Sequence of chain 1.C:
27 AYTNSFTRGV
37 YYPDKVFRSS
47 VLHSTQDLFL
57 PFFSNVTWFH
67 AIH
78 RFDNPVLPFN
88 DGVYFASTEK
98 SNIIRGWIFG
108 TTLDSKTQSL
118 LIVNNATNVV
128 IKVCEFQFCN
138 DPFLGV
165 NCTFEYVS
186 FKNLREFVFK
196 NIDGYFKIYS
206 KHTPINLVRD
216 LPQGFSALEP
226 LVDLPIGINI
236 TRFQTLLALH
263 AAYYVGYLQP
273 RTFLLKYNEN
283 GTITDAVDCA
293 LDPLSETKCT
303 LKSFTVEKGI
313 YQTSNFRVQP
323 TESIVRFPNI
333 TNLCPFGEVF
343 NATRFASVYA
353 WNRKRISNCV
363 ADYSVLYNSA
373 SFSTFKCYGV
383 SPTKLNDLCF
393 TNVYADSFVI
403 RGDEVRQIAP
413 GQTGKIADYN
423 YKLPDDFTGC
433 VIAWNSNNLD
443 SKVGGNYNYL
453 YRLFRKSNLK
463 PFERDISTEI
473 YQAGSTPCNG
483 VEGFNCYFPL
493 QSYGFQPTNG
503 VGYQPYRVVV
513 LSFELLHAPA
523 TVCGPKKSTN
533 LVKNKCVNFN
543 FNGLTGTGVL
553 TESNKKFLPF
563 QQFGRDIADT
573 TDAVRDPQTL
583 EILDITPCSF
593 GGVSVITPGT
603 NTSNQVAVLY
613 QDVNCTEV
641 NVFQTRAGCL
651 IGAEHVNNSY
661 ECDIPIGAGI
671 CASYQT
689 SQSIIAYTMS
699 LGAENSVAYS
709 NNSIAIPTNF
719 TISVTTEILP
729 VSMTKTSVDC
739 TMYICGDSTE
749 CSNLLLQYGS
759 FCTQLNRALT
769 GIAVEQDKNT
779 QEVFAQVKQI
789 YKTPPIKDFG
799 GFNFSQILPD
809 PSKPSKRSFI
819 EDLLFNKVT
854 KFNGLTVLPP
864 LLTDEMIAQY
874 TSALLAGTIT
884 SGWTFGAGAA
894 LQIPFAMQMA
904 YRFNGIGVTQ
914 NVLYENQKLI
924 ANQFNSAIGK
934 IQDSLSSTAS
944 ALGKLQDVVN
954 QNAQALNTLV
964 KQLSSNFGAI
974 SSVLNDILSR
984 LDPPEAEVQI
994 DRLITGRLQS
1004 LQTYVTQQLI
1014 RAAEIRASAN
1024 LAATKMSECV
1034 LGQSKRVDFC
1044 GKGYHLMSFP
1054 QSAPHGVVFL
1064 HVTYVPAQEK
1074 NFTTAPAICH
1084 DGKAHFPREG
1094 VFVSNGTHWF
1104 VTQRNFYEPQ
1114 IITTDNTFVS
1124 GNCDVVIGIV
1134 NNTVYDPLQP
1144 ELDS

Sequence of chain 1.B:
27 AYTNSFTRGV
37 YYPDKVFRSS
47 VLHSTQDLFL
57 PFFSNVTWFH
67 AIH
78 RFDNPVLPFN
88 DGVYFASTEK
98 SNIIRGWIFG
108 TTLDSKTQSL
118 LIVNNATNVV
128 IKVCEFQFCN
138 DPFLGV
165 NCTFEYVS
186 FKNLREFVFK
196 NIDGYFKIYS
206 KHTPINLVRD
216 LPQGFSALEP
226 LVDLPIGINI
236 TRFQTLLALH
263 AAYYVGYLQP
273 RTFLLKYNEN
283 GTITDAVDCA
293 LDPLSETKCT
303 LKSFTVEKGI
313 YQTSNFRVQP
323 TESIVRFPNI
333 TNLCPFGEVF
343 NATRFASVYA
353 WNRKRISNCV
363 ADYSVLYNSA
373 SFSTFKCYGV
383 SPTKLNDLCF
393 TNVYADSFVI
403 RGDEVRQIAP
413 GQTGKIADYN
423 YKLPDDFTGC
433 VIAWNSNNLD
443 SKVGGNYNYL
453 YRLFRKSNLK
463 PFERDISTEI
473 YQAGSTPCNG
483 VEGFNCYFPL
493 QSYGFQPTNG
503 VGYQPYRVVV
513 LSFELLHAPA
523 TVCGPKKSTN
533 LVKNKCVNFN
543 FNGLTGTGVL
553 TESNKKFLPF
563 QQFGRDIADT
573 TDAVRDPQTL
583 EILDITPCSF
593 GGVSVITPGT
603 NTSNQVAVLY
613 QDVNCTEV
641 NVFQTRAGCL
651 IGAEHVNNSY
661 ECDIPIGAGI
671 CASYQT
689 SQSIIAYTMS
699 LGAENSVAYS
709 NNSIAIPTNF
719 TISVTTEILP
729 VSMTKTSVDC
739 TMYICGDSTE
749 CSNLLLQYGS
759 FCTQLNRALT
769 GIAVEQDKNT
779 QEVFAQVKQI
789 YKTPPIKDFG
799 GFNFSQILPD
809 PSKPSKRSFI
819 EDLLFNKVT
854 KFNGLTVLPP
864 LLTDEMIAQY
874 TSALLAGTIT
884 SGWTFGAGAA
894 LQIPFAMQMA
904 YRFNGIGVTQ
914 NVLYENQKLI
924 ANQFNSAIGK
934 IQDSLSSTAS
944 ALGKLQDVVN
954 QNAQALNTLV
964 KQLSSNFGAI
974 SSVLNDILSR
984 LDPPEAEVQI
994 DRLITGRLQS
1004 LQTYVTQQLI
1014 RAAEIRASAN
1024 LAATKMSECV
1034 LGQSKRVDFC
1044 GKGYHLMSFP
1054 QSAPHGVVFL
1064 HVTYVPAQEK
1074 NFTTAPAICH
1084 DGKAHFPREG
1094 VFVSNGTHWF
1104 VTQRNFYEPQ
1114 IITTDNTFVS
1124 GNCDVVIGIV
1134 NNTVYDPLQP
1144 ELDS

The protein below binds the small molecule below.
Small molecule (SMILES): CC(=O)N[C@@H]1[C@@H](O)[C@H](O)[C@@H](CO)O[C@H]1O

Binding-site contacts:
Ligand atom C5 contacts residue ALA706 of chain 1.C at 3.6 Å (hydrophobic).
Ligand atom C8 contacts residue LYS1073 of chain 1.C at 4.1 Å.
Ligand atom O5 contacts residue ALA706 of chain 1.C at 4.2 Å.
Ligand atom O5 contacts residue ASN1074 of chain 1.C at 2.4 Å (h-bond).
Ligand atom C2 contacts residue ASN1074 of chain 1.C at 2.5 Å.
Ligand atom C1 contacts residue ASN1074 of chain 1.C at 1.4 Å.
Ligand atom C4 contacts residue ASN1074 of chain 1.C at 4.2 Å.
Ligand atom N2 contacts residue ASN1074 of chain 1.C at 2.9 Å (h-bond).
Ligand atom C1 contacts residue GLN895 of chain 1.B at 4.0 Å.
Ligand atom C7 contacts residue ASN1074 of chain 1.C at 3.8 Å.
Ligand atom C8 contacts residue ASN1074 of chain 1.C at 4.1 Å.
Ligand atom O7 contacts residue ASN1074 of chain 1.C at 4.3 Å.
Ligand atom C5 contacts residue ASN1074 of chain 1.C at 3.7 Å.
Ligand atom C6 contacts residue ALA706 of chain 1.C at 4.0 Å (hydrophobic).
Ligand atom C8 contacts residue GLU1072 of chain 1.C at 3.4 Å.
Ligand atom C3 contacts residue ASN1074 of chain 1.C at 3.8 Å.